The small molecule below binds the protein below.
Small molecule (SMILES): CCC(=O)Nc1cc(C)nc(C)c1Br

Sequence of chain 1.A:
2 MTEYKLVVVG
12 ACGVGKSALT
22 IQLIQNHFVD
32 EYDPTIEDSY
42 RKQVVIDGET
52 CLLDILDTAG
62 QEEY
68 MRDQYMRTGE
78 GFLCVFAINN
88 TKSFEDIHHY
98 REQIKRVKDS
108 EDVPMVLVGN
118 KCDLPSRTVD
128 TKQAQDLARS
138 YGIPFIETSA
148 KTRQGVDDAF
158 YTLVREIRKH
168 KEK

Binding-site contacts:
Ligand atom C1 contacts residue THR36 of chain 1.A at 3.8 Å.
Ligand atom BR1 contacts residue ALA60 of chain 1.A at 3.4 Å.
Ligand atom C7 contacts residue CYS13 of chain 1.A at 3.8 Å (hydrophobic).
Ligand atom BR1 contacts residue GLN62 of chain 1.A at 4.3 Å.
Ligand atom C4 contacts residue THR36 of chain 1.A at 4.4 Å.
Ligand atom C4 contacts residue TYR65 of chain 1.A at 3.6 Å (hydrophobic).
Ligand atom C13 contacts residue TYR65 of chain 1.A at 4.2 Å (hydrophobic).
Ligand atom N3 contacts residue TYR65 of chain 1.A at 4.0 Å.
Ligand atom N5 contacts residue PRO35 of chain 1.A at 3.8 Å.
Ligand atom C9 contacts residue PRO35 of chain 1.A at 3.3 Å (hydrophobic).
Ligand atom C1 contacts residue TYR65 of chain 1.A at 3.7 Å (hydrophobic).
Ligand atom C12 contacts residue GDP1 of chain 1.C at 3.9 Å.
Ligand atom C12 contacts residue GLY14 of chain 1.A at 4.3 Å.
Ligand atom C2 contacts residue ALA60 of chain 1.A at 4.5 Å (hydrophobic).
Ligand atom C2 contacts residue TYR65 of chain 1.A at 3.6 Å (hydrophobic).
Ligand atom BR1 contacts residue THR36 of chain 1.A at 4.5 Å.
Ligand atom C8 contacts residue TYR65 of chain 1.A at 4.2 Å (hydrophobic).
Ligand atom N3 contacts residue THR36 of chain 1.A at 4.4 Å.
Ligand atom N5 contacts residue ALA60 of chain 1.A at 3.4 Å (h-bond).
Ligand atom C8 contacts residue THR36 of chain 1.A at 4.2 Å.
Ligand atom C9 contacts residue TYR65 of chain 1.A at 3.8 Å (hydrophobic).
Ligand atom C7 contacts residue PRO35 of chain 1.A at 3.5 Å (hydrophobic).
Ligand atom O10 contacts residue TYR65 of chain 1.A at 4.5 Å.
Ligand atom C7 contacts residue TYR65 of chain 1.A at 3.8 Å (hydrophobic).
Ligand atom BR1 contacts residue GLY61 of chain 1.A at 4.0 Å.
Ligand atom C12 contacts residue CYS13 of chain 1.A at 1.8 Å (hydrophobic).
Ligand atom O10 contacts residue CYS13 of chain 1.A at 3.6 Å (h-bond).
Ligand atom C6 contacts residue TYR65 of chain 1.A at 4.0 Å (hydrophobic).
Ligand atom C9 contacts residue CYS13 of chain 1.A at 3.1 Å (hydrophobic).
Ligand atom C1 contacts residue ALA60 of chain 1.A at 4.4 Å (hydrophobic).
Ligand atom N5 contacts residue THR36 of chain 1.A at 4.2 Å.
Ligand atom C6 contacts residue THR36 of chain 1.A at 3.9 Å.
Ligand atom C7 contacts residue ALA60 of chain 1.A at 3.9 Å (hydrophobic).
Ligand atom O10 contacts residue THR36 of chain 1.A at 4.5 Å.
Ligand atom C2 contacts residue THR36 of chain 1.A at 4.0 Å.
Ligand atom O10 contacts residue PRO35 of chain 1.A at 3.6 Å.
Ligand atom C12 contacts residue PRO35 of chain 1.A at 3.6 Å (hydrophobic).
Ligand atom BR1 contacts residue TYR65 of chain 1.A at 4.2 Å.
Ligand atom C9 contacts residue ALA60 of chain 1.A at 3.2 Å (hydrophobic).
Ligand atom N5 contacts residue TYR65 of chain 1.A at 3.5 Å.